Sequence of chain 1.C:
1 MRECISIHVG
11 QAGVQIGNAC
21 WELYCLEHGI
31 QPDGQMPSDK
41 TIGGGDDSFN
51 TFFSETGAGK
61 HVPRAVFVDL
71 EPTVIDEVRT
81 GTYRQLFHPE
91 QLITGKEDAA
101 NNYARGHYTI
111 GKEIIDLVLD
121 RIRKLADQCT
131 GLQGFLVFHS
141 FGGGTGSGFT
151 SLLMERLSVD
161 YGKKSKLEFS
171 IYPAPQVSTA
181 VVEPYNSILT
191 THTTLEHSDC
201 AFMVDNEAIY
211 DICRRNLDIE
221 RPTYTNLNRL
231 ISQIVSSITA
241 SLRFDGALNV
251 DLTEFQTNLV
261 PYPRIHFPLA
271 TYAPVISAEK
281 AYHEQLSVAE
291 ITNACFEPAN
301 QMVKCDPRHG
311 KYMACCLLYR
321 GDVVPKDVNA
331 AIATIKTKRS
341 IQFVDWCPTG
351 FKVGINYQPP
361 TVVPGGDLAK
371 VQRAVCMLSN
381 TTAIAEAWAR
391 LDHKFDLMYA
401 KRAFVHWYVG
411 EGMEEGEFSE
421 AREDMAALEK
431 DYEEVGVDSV

Binding-site contacts:
Ligand atom CAH contacts residue ASN256 of chain 1.D at 3.9 Å.
Ligand atom NBC contacts residue VAL236 of chain 1.D at 3.1 Å (h-bond).
Ligand atom CAG contacts residue ASN256 of chain 1.D at 3.4 Å.
Ligand atom OAW contacts residue ALA352 of chain 1.D at 3.7 Å.
Ligand atom CBD contacts residue VAL236 of chain 1.D at 3.2 Å (hydrophobic).
Ligand atom CAB contacts residue ASN256 of chain 1.D at 3.6 Å.
Ligand atom CAP contacts residue THR179 of chain 1.C at 3.8 Å.
Ligand atom CAG contacts residue THR179 of chain 1.C at 3.4 Å.
Ligand atom CAE contacts residue ASN256 of chain 1.D at 3.1 Å.
Ligand atom CBE contacts residue LEU240 of chain 1.D at 3.7 Å (hydrophobic).
Ligand atom CAB contacts residue VAL313 of chain 1.D at 3.7 Å (hydrophobic).
Ligand atom CBB contacts residue CYS239 of chain 1.D at 3.7 Å (hydrophobic).
Ligand atom CAA contacts residue VAL313 of chain 1.D at 3.7 Å (hydrophobic).
Ligand atom CAE contacts residue LYS350 of chain 1.D at 3.6 Å.
Ligand atom CAD contacts residue LYS350 of chain 1.D at 3.7 Å.
Ligand atom CBA contacts residue CYS239 of chain 1.D at 3.8 Å (hydrophobic).
Ligand atom CAQ contacts residue LYS252 of chain 1.D at 3.8 Å.
Ligand atom CAA contacts residue MET257 of chain 1.D at 3.6 Å (hydrophobic).
Ligand atom OAO contacts residue LEU253 of chain 1.D at 3.8 Å.
Ligand atom CAV contacts residue LYS350 of chain 1.D at 3.2 Å.
Ligand atom CAC contacts residue ASN256 of chain 1.D at 3.7 Å.
Ligand atom CAP contacts residue ASN101 of chain 1.C at 3.6 Å.
Ligand atom CAF contacts residue LYS350 of chain 1.D at 3.5 Å.
Ligand atom CAP contacts residue ASN256 of chain 1.D at 3.7 Å.
Ligand atom CAF contacts residue ASN256 of chain 1.D at 3.4 Å.
Ligand atom CAM contacts residue ALA248 of chain 1.D at 3.8 Å (hydrophobic).
Ligand atom CAC contacts residue LYS350 of chain 1.D at 3.8 Å.
Ligand atom CAA contacts residue ASN256 of chain 1.D at 3.8 Å.
Ligand atom OAT contacts residue GLN245 of chain 1.D at 3.9 Å.
Ligand atom OAT contacts residue ALA248 of chain 1.D at 3.4 Å.
Ligand atom CAG contacts residue LYS350 of chain 1.D at 3.8 Å.
Ligand atom OAW contacts residue GLN245 of chain 1.D at 3.4 Å (h-bond).
Ligand atom CAD contacts residue THR179 of chain 1.C at 3.8 Å.
Ligand atom CAQ contacts residue THR179 of chain 1.C at 3.6 Å.
Ligand atom CBF contacts residue ALA248 of chain 1.D at 3.7 Å (hydrophobic).
Ligand atom CAV contacts residue LEU246 of chain 1.D at 3.7 Å (hydrophobic).
Ligand atom CAA contacts residue LYS350 of chain 1.D at 3.6 Å.
Ligand atom CAD contacts residue ASN256 of chain 1.D at 3.3 Å.
Ligand atom OAW contacts residue LEU246 of chain 1.D at 3.8 Å.
Ligand atom CAB contacts residue LYS350 of chain 1.D at 3.8 Å.

A protein and the small-molecule ligand that binds it are described below.
Small molecule (SMILES): CC(=O)OC1=C(c2cccc3ncccc23)Oc2cc3ccccc3cc2-n2cccc21

Sequence of chain 1.D:
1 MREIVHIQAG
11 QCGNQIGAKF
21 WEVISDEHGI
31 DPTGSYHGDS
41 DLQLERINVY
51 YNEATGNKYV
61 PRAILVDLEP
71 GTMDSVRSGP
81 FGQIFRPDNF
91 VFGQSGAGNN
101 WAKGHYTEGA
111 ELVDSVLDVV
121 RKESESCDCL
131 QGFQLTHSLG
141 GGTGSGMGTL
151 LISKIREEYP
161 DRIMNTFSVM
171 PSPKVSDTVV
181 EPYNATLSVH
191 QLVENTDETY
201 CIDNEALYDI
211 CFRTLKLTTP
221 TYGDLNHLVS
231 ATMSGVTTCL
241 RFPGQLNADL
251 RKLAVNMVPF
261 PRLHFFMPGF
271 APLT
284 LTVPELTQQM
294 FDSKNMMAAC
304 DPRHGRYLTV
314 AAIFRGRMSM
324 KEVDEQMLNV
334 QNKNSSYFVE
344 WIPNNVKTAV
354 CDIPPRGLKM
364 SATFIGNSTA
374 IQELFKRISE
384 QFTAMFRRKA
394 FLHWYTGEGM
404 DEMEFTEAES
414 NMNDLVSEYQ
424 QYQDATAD